A protein and the small-molecule ligand that binds it are described below.
Small molecule (SMILES): CC(=O)N[C@@H]1[C@@H](O)[C@H](O)[C@@H](CO)O[C@H]1O

Binding-site contacts:
Ligand atom O5 contacts residue ASP119 of chain 1.A at 2.3 Å (salt-bridge).
Ligand atom O5 contacts residue ALA120 of chain 1.A at 2.8 Å (h-bond).
Ligand atom O5 contacts residue SER21 of chain 1.A at 3.5 Å (h-bond).
Ligand atom O5 contacts residue VAL22 of chain 1.A at 2.6 Å (h-bond).
Ligand atom O5 contacts residue PHE117 of chain 1.A at 3.6 Å.

Sequence of chain 1.A:
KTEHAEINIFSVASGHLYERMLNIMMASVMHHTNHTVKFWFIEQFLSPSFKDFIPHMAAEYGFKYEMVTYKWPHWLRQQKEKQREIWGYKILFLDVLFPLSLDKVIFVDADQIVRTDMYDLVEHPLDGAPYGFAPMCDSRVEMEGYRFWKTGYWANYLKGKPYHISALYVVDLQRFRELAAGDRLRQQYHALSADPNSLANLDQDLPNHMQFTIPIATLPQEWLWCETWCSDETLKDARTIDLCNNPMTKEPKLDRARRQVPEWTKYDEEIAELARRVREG